This small molecule binds to this protein.
Small molecule (SMILES): CC(=O)NN1C(=O)N[C@@]2(O[C@H](CO)[C@@H](O)[C@H](O)[C@H]2O)C1=O

Binding-site contacts:
Ligand atom O6 contacts residue VAL455 of chain 1.A at 3.8 Å.
Ligand atom C3 contacts residue GLU672 of chain 1.A at 3.3 Å.
Ligand atom O7 contacts residue LEU136 of chain 1.A at 3.5 Å (h-bond).
Ligand atom C10 contacts residue GLY135 of chain 1.A at 3.8 Å.
Ligand atom C5 contacts residue LEU136 of chain 1.A at 3.8 Å (hydrophobic).
Ligand atom C8 contacts residue ASN284 of chain 1.A at 3.2 Å.
Ligand atom O9 contacts residue ASP283 of chain 1.A at 3.2 Å.
Ligand atom C10 contacts residue GLY134 of chain 1.A at 3.7 Å.
Ligand atom C9 contacts residue ASP283 of chain 1.A at 3.6 Å.
Ligand atom O2 contacts residue GLU672 of chain 1.A at 3.0 Å (salt-bridge).
Ligand atom C7 contacts residue LEU136 of chain 1.A at 3.8 Å (hydrophobic).
Ligand atom O2 contacts residue TYR573 of chain 1.A at 3.0 Å (h-bond).
Ligand atom O4 contacts residue SER674 of chain 1.A at 3.6 Å.
Ligand atom O4 contacts residue ASN484 of chain 1.A at 3.5 Å (h-bond).
Ligand atom C4 contacts residue GLY675 of chain 1.A at 3.7 Å.
Ligand atom O3 contacts residue GLU672 of chain 1.A at 2.7 Å (salt-bridge).
Ligand atom N2 contacts residue HIS377 of chain 1.A at 3.1 Å (h-bond).
Ligand atom N1 contacts residue ASN284 of chain 1.A at 3.5 Å (h-bond).
Ligand atom O7 contacts residue GLY135 of chain 1.A at 3.1 Å.
Ligand atom O8 contacts residue ASN284 of chain 1.A at 3.0 Å (h-bond).
Ligand atom C1 contacts residue HIS377 of chain 1.A at 3.7 Å.
Ligand atom O3 contacts residue ALA673 of chain 1.A at 3.5 Å (h-bond).
Ligand atom O6 contacts residue ASN484 of chain 1.A at 3.0 Å (h-bond).
Ligand atom N3 contacts residue ASP283 of chain 1.A at 3.0 Å (salt-bridge).
Ligand atom O3 contacts residue GLY675 of chain 1.A at 2.9 Å (h-bond).
Ligand atom C10 contacts residue LEU136 of chain 1.A at 3.4 Å (hydrophobic).
Ligand atom C2 contacts residue GLU672 of chain 1.A at 3.7 Å.
Ligand atom O3 contacts residue SER674 of chain 1.A at 2.9 Å (h-bond).
Ligand atom O2 contacts residue ASN284 of chain 1.A at 3.0 Å (h-bond).
Ligand atom O9 contacts residue GLY134 of chain 1.A at 3.7 Å.
Ligand atom C6 contacts residue HIS377 of chain 1.A at 3.7 Å.
Ligand atom N1 contacts residue ASP283 of chain 1.A at 3.7 Å.
Ligand atom O5 contacts residue LEU136 of chain 1.A at 3.8 Å.
Ligand atom C6 contacts residue ASN484 of chain 1.A at 3.4 Å.
Ligand atom C2 contacts residue HIS377 of chain 1.A at 3.4 Å.
Ligand atom C3 contacts residue GLY675 of chain 1.A at 3.8 Å.
Ligand atom O6 contacts residue HIS377 of chain 1.A at 2.7 Å (h-bond).
Ligand atom O4 contacts residue GLY675 of chain 1.A at 2.7 Å (h-bond).
Ligand atom N2 contacts residue ASN284 of chain 1.A at 3.7 Å.
Ligand atom O5 contacts residue HIS377 of chain 1.A at 3.8 Å.

Sequence of chain 1.A:
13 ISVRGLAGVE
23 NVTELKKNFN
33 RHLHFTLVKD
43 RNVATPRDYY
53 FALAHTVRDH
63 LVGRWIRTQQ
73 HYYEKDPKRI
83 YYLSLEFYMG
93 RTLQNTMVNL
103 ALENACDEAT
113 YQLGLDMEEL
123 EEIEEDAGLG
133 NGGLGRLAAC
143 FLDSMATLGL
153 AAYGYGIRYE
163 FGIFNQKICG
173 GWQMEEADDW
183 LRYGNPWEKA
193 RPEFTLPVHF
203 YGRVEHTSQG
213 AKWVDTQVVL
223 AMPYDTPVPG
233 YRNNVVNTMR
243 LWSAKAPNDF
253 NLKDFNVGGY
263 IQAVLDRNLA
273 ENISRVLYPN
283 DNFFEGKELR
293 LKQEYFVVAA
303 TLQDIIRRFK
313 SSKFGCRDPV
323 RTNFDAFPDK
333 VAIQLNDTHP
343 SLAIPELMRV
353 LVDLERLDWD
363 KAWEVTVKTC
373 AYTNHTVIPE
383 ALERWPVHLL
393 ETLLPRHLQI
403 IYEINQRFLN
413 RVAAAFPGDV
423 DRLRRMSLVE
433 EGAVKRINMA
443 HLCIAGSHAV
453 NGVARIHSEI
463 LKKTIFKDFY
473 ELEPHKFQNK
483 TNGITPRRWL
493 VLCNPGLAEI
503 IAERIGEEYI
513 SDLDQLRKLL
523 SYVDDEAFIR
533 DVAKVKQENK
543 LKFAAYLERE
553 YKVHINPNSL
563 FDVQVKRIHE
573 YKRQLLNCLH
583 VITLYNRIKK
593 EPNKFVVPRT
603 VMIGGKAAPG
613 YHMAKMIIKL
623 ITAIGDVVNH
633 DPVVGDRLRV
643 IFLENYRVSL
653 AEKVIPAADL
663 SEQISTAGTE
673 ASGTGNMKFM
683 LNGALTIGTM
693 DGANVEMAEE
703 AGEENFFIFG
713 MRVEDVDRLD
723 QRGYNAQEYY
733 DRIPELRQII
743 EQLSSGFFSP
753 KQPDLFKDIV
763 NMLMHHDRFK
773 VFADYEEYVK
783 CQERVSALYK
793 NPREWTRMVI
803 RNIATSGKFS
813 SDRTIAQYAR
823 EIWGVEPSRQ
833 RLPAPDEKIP